Sequence of chain 1.E:
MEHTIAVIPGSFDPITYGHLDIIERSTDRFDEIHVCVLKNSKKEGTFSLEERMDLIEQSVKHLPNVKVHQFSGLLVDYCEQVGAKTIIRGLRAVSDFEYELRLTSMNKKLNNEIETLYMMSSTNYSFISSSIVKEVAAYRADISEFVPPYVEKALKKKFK

Binding-site contacts:
Ligand atom CL8 contacts residue VAL37 of chain 1.D at 3.6 Å.
Ligand atom C33 contacts residue GLU135 of chain 1.E at 3.0 Å.
Ligand atom C20 contacts residue GLY73 of chain 1.D at 3.6 Å.
Ligand atom C23 contacts residue LEU75 of chain 1.D at 3.9 Å (hydrophobic).
Ligand atom O37 contacts residue GLU135 of chain 1.E at 3.4 Å (salt-bridge).
Ligand atom C11 contacts residue LEU103 of chain 1.D at 3.9 Å (hydrophobic).
Ligand atom O18 contacts residue LEU75 of chain 1.D at 3.1 Å (h-bond).
Ligand atom O37 contacts residue TYR99 of chain 1.D at 3.9 Å.
Ligand atom CL8 contacts residue GLY10 of chain 1.D at 3.7 Å.
Ligand atom C34 contacts residue GLU135 of chain 1.E at 2.6 Å.
Ligand atom C5 contacts residue LEU103 of chain 1.D at 4.0 Å (hydrophobic).
Ligand atom C4 contacts residue LEU103 of chain 1.D at 3.8 Å (hydrophobic).
Ligand atom CL8 contacts residue CYS36 of chain 1.D at 3.1 Å.
Ligand atom C20 contacts residue LEU75 of chain 1.D at 3.8 Å (hydrophobic).
Ligand atom C22 contacts residue GLY73 of chain 1.D at 3.4 Å.
Ligand atom C22 contacts residue LEU75 of chain 1.D at 3.5 Å (hydrophobic).
Ligand atom C13 contacts residue VAL136 of chain 1.E at 3.8 Å (hydrophobic).
Ligand atom C3 contacts residue LEU75 of chain 1.D at 3.9 Å (hydrophobic).
Ligand atom C12 contacts residue MET106 of chain 1.D at 3.6 Å (hydrophobic).
Ligand atom N35 contacts residue GLU135 of chain 1.E at 3.2 Å (salt-bridge).
Ligand atom C36 contacts residue GLU135 of chain 1.E at 2.9 Å.
Ligand atom C1 contacts residue ARG89 of chain 1.D at 3.7 Å.
Ligand atom C12 contacts residue ASN107 of chain 1.D at 3.1 Å.
Ligand atom O38 contacts residue GLU135 of chain 1.E at 2.9 Å (salt-bridge).
Ligand atom C15 contacts residue GLU135 of chain 1.E at 3.9 Å.
Ligand atom O18 contacts residue LEU74 of chain 1.D at 3.9 Å.
Ligand atom N8 contacts residue ASN107 of chain 1.D at 3.3 Å (h-bond).
Ligand atom C1 contacts residue GLU100 of chain 1.D at 3.9 Å.
Ligand atom CL7 contacts residue GLY10 of chain 1.D at 3.8 Å.
Ligand atom C20 contacts residue TYR139 of chain 1.E at 3.7 Å (hydrophobic).
Ligand atom C13 contacts residue MET106 of chain 1.D at 3.9 Å (hydrophobic).
Ligand atom C1 contacts residue ASN107 of chain 1.D at 3.8 Å.
Ligand atom C9 contacts residue ASN107 of chain 1.D at 3.5 Å.
Ligand atom C11 contacts residue ASN107 of chain 1.D at 3.5 Å.
Ligand atom C2 contacts residue LEU75 of chain 1.D at 3.3 Å (hydrophobic).
Ligand atom N31 contacts residue GLU135 of chain 1.E at 3.7 Å.
Ligand atom C30 contacts residue GLU135 of chain 1.E at 3.8 Å.
Ligand atom N31 contacts residue TYR99 of chain 1.D at 3.4 Å (h-bond).
Ligand atom CL8 contacts residue PRO9 of chain 1.D at 3.5 Å.
Ligand atom N19 contacts residue GLU135 of chain 1.E at 3.9 Å.

A protein and the small-molecule ligand that binds it are described below.
Small molecule (SMILES): CCc1cc(Sc2ncc(C(=O)O)[nH]2)nc([C@H]2CCCC[C@@H]2C(=O)NCc2ccc(Cl)c(Cl)c2)n1

Sequence of chain 1.D:
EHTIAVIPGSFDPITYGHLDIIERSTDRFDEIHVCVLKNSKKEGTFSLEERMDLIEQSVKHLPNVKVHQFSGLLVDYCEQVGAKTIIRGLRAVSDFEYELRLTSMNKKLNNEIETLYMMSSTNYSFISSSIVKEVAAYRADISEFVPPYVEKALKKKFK